Sequence of chain 1.A:
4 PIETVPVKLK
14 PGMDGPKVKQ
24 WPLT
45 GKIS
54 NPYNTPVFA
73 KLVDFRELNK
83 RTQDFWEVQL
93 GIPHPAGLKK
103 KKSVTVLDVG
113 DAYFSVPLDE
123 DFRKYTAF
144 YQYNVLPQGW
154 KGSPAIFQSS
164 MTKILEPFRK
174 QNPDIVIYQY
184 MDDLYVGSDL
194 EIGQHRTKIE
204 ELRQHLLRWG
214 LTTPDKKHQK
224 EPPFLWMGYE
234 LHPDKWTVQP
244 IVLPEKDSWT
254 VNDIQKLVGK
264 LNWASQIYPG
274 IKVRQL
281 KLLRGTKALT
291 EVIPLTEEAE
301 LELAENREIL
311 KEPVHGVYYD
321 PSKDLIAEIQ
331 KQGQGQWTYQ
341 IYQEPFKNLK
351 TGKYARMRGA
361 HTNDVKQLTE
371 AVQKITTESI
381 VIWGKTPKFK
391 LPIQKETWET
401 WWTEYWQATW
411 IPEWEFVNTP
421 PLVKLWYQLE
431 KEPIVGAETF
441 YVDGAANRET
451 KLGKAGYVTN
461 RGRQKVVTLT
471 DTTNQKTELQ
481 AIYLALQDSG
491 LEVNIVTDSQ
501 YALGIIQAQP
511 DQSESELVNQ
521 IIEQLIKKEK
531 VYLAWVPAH

The small molecule below binds the protein below.
Small molecule (SMILES): Cc1cccc([C@]23SCCN2C(=O)c2ccccc23)c1

Binding-site contacts:
Ligand atom C13 contacts residue TYR188 of chain 1.A at 4.0 Å (hydrophobic).
Ligand atom C7 contacts residue LEU100 of chain 1.A at 4.0 Å (hydrophobic).
Ligand atom C14 contacts residue TYR181 of chain 1.A at 4.1 Å (hydrophobic).
Ligand atom C2 contacts residue VAL179 of chain 1.A at 3.4 Å (hydrophobic).
Ligand atom C9 contacts residue PRO236 of chain 1.A at 4.1 Å (hydrophobic).
Ligand atom C3 contacts residue TYR181 of chain 1.A at 3.9 Å (hydrophobic).
Ligand atom C18 contacts residue PHE227 of chain 1.A at 4.2 Å (hydrophobic).
Ligand atom C10 contacts residue LEU234 of chain 1.A at 4.0 Å (hydrophobic).
Ligand atom CA contacts residue TYR181 of chain 1.A at 3.8 Å (hydrophobic).
Ligand atom C12 contacts residue VAL106 of chain 1.A at 4.2 Å (hydrophobic).
Ligand atom S1 contacts residue TYR188 of chain 1.A at 3.2 Å.
Ligand atom C17 contacts residue TYR188 of chain 1.A at 3.5 Å (hydrophobic).
Ligand atom C15 contacts residue LEU100 of chain 1.A at 4.0 Å (hydrophobic).
Ligand atom C2 contacts residue VAL189 of chain 1.A at 4.0 Å (hydrophobic).
Ligand atom C15 contacts residue TYR181 of chain 1.A at 3.6 Å (hydrophobic).
Ligand atom C6 contacts residue LYS103 of chain 1.A at 4.2 Å.
Ligand atom S1 contacts residue GLY190 of chain 1.A at 4.0 Å.
Ligand atom C2 contacts residue TYR188 of chain 1.A at 3.3 Å (hydrophobic).
Ligand atom C8 contacts residue LYS103 of chain 1.A at 4.0 Å.
Ligand atom C14 contacts residue LEU100 of chain 1.A at 3.6 Å (hydrophobic).
Ligand atom C3 contacts residue TYR188 of chain 1.A at 4.2 Å (hydrophobic).
Ligand atom CA contacts residue PRO95 of chain 1.A at 3.5 Å (hydrophobic).
Ligand atom C11 contacts residue VAL106 of chain 1.A at 3.9 Å (hydrophobic).
Ligand atom C8 contacts residue LYS101 of chain 1.A at 3.6 Å.
Ligand atom C9 contacts residue TYR318 of chain 1.A at 3.4 Å (hydrophobic).
Ligand atom C9 contacts residue HIS235 of chain 1.A at 3.5 Å.
Ligand atom C10 contacts residue VAL106 of chain 1.A at 4.0 Å (hydrophobic).
Ligand atom C2 contacts residue GLY190 of chain 1.A at 3.4 Å.
Ligand atom S1 contacts residue VAL189 of chain 1.A at 3.9 Å.
Ligand atom C10 contacts residue TYR318 of chain 1.A at 3.5 Å (hydrophobic).
Ligand atom C10 contacts residue HIS235 of chain 1.A at 3.5 Å.
Ligand atom C3 contacts residue VAL179 of chain 1.A at 3.5 Å (hydrophobic).
Ligand atom S1 contacts residue VAL106 of chain 1.A at 3.5 Å.
Ligand atom C18 contacts residue TYR188 of chain 1.A at 3.5 Å (hydrophobic).
Ligand atom CA contacts residue LEU100 of chain 1.A at 4.1 Å (hydrophobic).
Ligand atom C16 contacts residue TRP229 of chain 1.A at 3.8 Å (hydrophobic).
Ligand atom OE contacts residue LYS101 of chain 1.A at 3.9 Å.
Ligand atom C16 contacts residue TYR181 of chain 1.A at 3.8 Å (hydrophobic).
Ligand atom CA contacts residue TRP229 of chain 1.A at 3.6 Å (hydrophobic).
Ligand atom OE contacts residue LYS103 of chain 1.A at 3.8 Å.